Binding-site contacts:
Ligand atom O6 contacts residue ARG257 of chain 1.F at 4.4 Å.
Ligand atom O3 contacts residue ARG257 of chain 1.F at 4.1 Å.
Ligand atom N2 contacts residue ASN82 of chain 1.B at 3.0 Å (h-bond).
Ligand atom O5 contacts residue ASN82 of chain 1.B at 2.3 Å (h-bond).
Ligand atom C7 contacts residue ASN79 of chain 1.B at 3.4 Å.
Ligand atom C3 contacts residue ASN82 of chain 1.B at 3.8 Å.
Ligand atom O7 contacts residue ASN79 of chain 1.B at 3.2 Å (h-bond).
Ligand atom C1 contacts residue ASN82 of chain 1.B at 1.4 Å.
Ligand atom C2 contacts residue ASN82 of chain 1.B at 2.5 Å.
Ligand atom O7 contacts residue GLU106 of chain 1.F at 4.0 Å.
Ligand atom O7 contacts residue ASN82 of chain 1.B at 4.2 Å.
Ligand atom N2 contacts residue GLY78 of chain 1.B at 4.4 Å.
Ligand atom C7 contacts residue ASN82 of chain 1.B at 3.8 Å.
Ligand atom O7 contacts residue HIS75 of chain 1.B at 4.2 Å.
Ligand atom C8 contacts residue ASN79 of chain 1.B at 3.2 Å.
Ligand atom C4 contacts residue ARG257 of chain 1.F at 4.0 Å.
Ligand atom C4 contacts residue ASN82 of chain 1.B at 4.2 Å.
Ligand atom C8 contacts residue GLY78 of chain 1.B at 3.9 Å.
Ligand atom C8 contacts residue HIS75 of chain 1.B at 3.8 Å.
Ligand atom C5 contacts residue ASN82 of chain 1.B at 3.6 Å.

Sequence of chain 1.F:
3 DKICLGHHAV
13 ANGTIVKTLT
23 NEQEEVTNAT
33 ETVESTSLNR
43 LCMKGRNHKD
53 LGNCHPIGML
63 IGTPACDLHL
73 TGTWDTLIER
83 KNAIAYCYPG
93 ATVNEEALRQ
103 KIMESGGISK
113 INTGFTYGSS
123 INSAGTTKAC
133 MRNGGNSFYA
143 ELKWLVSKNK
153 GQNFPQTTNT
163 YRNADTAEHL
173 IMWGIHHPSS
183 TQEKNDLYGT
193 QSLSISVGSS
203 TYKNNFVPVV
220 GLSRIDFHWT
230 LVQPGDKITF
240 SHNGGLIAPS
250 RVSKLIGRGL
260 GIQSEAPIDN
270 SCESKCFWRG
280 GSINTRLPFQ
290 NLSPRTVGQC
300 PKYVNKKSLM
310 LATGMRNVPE

A small-molecule ligand and the protein it binds are described below.
Small molecule (SMILES): CC(=O)N[C@@H]1[C@@H](O)[C@H](O)[C@@H](CO)O[C@H]1O

Sequence of chain 1.B:
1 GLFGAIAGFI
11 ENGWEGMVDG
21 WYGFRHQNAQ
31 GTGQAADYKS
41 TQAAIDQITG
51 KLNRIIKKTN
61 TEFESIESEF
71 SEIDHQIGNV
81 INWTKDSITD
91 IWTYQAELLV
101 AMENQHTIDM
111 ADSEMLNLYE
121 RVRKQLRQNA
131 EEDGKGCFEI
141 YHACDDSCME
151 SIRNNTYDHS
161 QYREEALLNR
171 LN